Binding-site contacts:
Ligand atom O7 contacts residue GLN96 of chain 1.C at 3.8 Å.
Ligand atom O7 contacts residue ASN97 of chain 1.C at 4.3 Å.
Ligand atom C4 contacts residue ASN97 of chain 1.C at 4.2 Å.
Ligand atom N2 contacts residue ASN97 of chain 1.C at 2.9 Å (h-bond).
Ligand atom C3 contacts residue ASN97 of chain 1.C at 3.8 Å.
Ligand atom C2 contacts residue ASN97 of chain 1.C at 2.5 Å.
Ligand atom C5 contacts residue ASN97 of chain 1.C at 3.6 Å.
Ligand atom O5 contacts residue ARG219 of chain 1.C at 4.3 Å.
Ligand atom O5 contacts residue ASN97 of chain 1.C at 2.4 Å (h-bond).
Ligand atom C7 contacts residue GLN96 of chain 1.C at 4.4 Å.
Ligand atom C8 contacts residue GLN96 of chain 1.C at 4.4 Å.
Ligand atom C1 contacts residue ASN97 of chain 1.C at 1.4 Å.
Ligand atom C7 contacts residue ASN97 of chain 1.C at 3.9 Å.

This small molecule binds to this protein.
Small molecule (SMILES): CC(=O)N[C@@H]1[C@@H](O)[C@H](O)[C@@H](CO)O[C@H]1O

Sequence of chain 1.C:
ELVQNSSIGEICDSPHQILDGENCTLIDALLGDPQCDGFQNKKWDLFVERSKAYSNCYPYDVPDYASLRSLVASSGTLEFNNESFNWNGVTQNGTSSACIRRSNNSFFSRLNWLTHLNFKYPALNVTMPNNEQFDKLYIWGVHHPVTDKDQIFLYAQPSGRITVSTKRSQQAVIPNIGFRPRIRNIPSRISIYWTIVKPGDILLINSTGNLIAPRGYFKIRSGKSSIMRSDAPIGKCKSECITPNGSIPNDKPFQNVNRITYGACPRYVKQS